Binding-site contacts:
Ligand atom C3 contacts residue ASN383 of chain 1.B at 3.9 Å.
Ligand atom C6 contacts residue TYR375 of chain 1.B at 4.2 Å (hydrophobic).
Ligand atom C1 contacts residue ILE386 of chain 1.B at 4.1 Å (hydrophobic).
Ligand atom O5 contacts residue ASN383 of chain 1.B at 2.4 Å (h-bond).
Ligand atom C1 contacts residue GLN379 of chain 1.B at 3.9 Å.
Ligand atom N2 contacts residue ASN383 of chain 1.B at 3.0 Å (h-bond).
Ligand atom C7 contacts residue GLN379 of chain 1.B at 4.5 Å.
Ligand atom C4 contacts residue ASN383 of chain 1.B at 4.3 Å.
Ligand atom O6 contacts residue SER385 of chain 1.B at 3.5 Å (h-bond).
Ligand atom C5 contacts residue ASN383 of chain 1.B at 3.6 Å.
Ligand atom O7 contacts residue LYS378 of chain 1.B at 4.2 Å.
Ligand atom C2 contacts residue GLN379 of chain 1.B at 4.3 Å.
Ligand atom O5 contacts residue GLN379 of chain 1.B at 4.4 Å.
Ligand atom O7 contacts residue GLN379 of chain 1.B at 3.5 Å.
Ligand atom C2 contacts residue ASN383 of chain 1.B at 2.6 Å.
Ligand atom O5 contacts residue TYR375 of chain 1.B at 4.5 Å.
Ligand atom C6 contacts residue ILE386 of chain 1.B at 3.9 Å (hydrophobic).
Ligand atom O7 contacts residue ASN383 of chain 1.B at 3.9 Å.
Ligand atom O6 contacts residue ILE386 of chain 1.B at 3.6 Å (h-bond).
Ligand atom O6 contacts residue GLU389 of chain 1.B at 3.6 Å.
Ligand atom C1 contacts residue ASN383 of chain 1.B at 1.4 Å.
Ligand atom C5 contacts residue ILE386 of chain 1.B at 4.2 Å (hydrophobic).
Ligand atom O5 contacts residue ILE386 of chain 1.B at 3.2 Å.
Ligand atom C7 contacts residue ASN383 of chain 1.B at 3.6 Å.

The protein below binds the small molecule below.
Small molecule (SMILES): CC(=O)N[C@@H]1[C@@H](O)[C@H](O)[C@@H](CO)O[C@H]1O

Sequence of chain 1.B:
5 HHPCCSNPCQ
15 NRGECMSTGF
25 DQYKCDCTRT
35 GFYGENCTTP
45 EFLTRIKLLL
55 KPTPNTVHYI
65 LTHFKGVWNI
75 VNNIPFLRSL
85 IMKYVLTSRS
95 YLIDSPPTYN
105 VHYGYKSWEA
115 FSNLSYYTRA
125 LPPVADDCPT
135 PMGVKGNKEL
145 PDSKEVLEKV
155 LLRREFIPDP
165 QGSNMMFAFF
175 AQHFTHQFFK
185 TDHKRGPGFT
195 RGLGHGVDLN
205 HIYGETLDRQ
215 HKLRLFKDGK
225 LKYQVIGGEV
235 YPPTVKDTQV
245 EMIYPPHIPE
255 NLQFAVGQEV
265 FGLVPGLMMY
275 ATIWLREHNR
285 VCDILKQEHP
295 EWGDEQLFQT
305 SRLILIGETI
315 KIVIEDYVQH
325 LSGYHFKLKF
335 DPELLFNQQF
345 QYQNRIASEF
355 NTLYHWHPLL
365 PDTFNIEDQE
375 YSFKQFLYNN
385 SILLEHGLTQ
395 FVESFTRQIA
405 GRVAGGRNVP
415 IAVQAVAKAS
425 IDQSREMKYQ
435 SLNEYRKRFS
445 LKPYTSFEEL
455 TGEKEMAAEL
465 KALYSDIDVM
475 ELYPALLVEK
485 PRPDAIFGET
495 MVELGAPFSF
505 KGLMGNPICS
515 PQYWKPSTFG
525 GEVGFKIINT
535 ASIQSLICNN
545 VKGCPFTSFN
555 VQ